The small molecule below binds the protein below.
Small molecule (SMILES): CC(=O)N[C@@H]1[C@@H](O)[C@H](O)[C@@H](CO)O[C@H]1O

Sequence of chain 1.E:
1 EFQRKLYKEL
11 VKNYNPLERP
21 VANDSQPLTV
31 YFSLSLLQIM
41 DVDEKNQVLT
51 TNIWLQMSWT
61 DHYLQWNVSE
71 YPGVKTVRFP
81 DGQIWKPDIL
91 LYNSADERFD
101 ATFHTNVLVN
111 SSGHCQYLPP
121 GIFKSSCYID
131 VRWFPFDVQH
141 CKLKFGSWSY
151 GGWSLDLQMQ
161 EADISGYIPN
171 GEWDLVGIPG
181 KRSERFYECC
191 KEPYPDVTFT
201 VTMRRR

Binding-site contacts:
Ligand atom C7 contacts residue ASN67 of chain 1.E at 4.0 Å.
Ligand atom C1 contacts residue SER69 of chain 1.E at 3.9 Å.
Ligand atom O6 contacts residue GLU70 of chain 1.E at 4.0 Å.
Ligand atom C3 contacts residue ASN67 of chain 1.E at 3.8 Å.
Ligand atom N2 contacts residue ASN67 of chain 1.E at 2.9 Å (h-bond).
Ligand atom C4 contacts residue ASN67 of chain 1.E at 4.2 Å.
Ligand atom O5 contacts residue SER69 of chain 1.E at 3.7 Å.
Ligand atom C2 contacts residue GLU70 of chain 1.E at 4.3 Å.
Ligand atom O5 contacts residue GLU70 of chain 1.E at 3.3 Å (salt-bridge).
Ligand atom C1 contacts residue ASN67 of chain 1.E at 1.4 Å.
Ligand atom O5 contacts residue ASN67 of chain 1.E at 2.4 Å (h-bond).
Ligand atom C1 contacts residue GLU70 of chain 1.E at 3.6 Å.
Ligand atom C6 contacts residue SER69 of chain 1.E at 4.4 Å.
Ligand atom C5 contacts residue ASN67 of chain 1.E at 3.7 Å.
Ligand atom C5 contacts residue SER69 of chain 1.E at 3.9 Å.
Ligand atom C2 contacts residue ASN67 of chain 1.E at 2.4 Å.